Binding-site contacts:
Ligand atom N contacts residue GLU185 of chain 4.A at 3.5 Å (salt-bridge).
Ligand atom C1 contacts residue GLU185 of chain 4.A at 3.9 Å.
Ligand atom C6 contacts residue GLU167 of chain 4.A at 4.0 Å.
Ligand atom BR contacts residue HIS115 of chain 4.A at 3.9 Å.
Ligand atom C4 contacts residue ARG113 of chain 4.A at 4.1 Å.
Ligand atom C4 contacts residue ILE114 of chain 4.A at 4.0 Å (hydrophobic).
Ligand atom C contacts residue GLU185 of chain 4.A at 3.5 Å.
Ligand atom O contacts residue HIS183 of chain 4.A at 3.8 Å.
Ligand atom C7 contacts residue HIS115 of chain 4.A at 4.4 Å.
Ligand atom C4 contacts residue HIS115 of chain 4.A at 3.6 Å.
Ligand atom C5 contacts residue GLU167 of chain 4.A at 4.3 Å.
Ligand atom C5 contacts residue ARG113 of chain 4.A at 4.1 Å.
Ligand atom C3 contacts residue GLU185 of chain 4.A at 4.3 Å.
Ligand atom BR contacts residue GLU167 of chain 4.A at 3.6 Å.
Ligand atom BR contacts residue ARG113 of chain 4.A at 3.6 Å.
Ligand atom C1 contacts residue HIS115 of chain 4.A at 4.4 Å.
Ligand atom C4 contacts residue HIS183 of chain 4.A at 3.8 Å.
Ligand atom BR contacts residue ASP169 of chain 4.A at 4.3 Å.
Ligand atom BR contacts residue THR168 of chain 4.A at 4.1 Å.
Ligand atom C6 contacts residue HIS115 of chain 4.A at 4.3 Å.
Ligand atom C5 contacts residue ILE114 of chain 4.A at 4.5 Å (hydrophobic).
Ligand atom BR contacts residue ILE114 of chain 4.A at 3.9 Å.
Ligand atom N contacts residue HIS115 of chain 4.A at 4.1 Å.
Ligand atom C5 contacts residue HIS115 of chain 4.A at 3.8 Å.
Ligand atom C2 contacts residue HIS115 of chain 4.A at 4.1 Å.
Ligand atom C3 contacts residue HIS115 of chain 4.A at 4.0 Å.
Ligand atom C contacts residue HIS115 of chain 4.A at 3.4 Å.
Ligand atom C3 contacts residue HIS183 of chain 4.A at 3.5 Å.
Ligand atom O contacts residue GLU185 of chain 4.A at 3.2 Å (salt-bridge).

Sequence of chain 4.A:
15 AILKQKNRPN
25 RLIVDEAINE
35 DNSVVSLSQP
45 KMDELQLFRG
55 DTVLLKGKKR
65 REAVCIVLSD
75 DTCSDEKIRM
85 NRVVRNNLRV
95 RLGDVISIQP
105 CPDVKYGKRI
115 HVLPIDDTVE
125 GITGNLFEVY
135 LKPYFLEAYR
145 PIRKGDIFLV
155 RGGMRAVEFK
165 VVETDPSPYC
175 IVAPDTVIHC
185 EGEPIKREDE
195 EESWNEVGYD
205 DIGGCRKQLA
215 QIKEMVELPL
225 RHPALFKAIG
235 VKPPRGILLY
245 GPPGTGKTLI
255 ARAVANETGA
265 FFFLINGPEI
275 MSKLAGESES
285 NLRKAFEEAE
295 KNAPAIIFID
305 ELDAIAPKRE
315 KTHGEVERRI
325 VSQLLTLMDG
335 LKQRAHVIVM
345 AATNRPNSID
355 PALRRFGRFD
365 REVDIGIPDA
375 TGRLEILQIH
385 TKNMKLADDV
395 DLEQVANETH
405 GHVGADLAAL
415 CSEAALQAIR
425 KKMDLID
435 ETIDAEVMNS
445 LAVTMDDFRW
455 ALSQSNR

This protein binds this small molecule.
Small molecule (SMILES): NC[C@@H](O)c1ccc(Br)cc1